Binding-site contacts:
Ligand atom C39 contacts residue TYR591 of chain 1.C at 3.4 Å (hydrophobic).
Ligand atom O40 contacts residue PHE549 of chain 1.C at 3.7 Å.
Ligand atom C03 contacts residue PHE748 of chain 1.C at 3.8 Å (hydrophobic).
Ligand atom C38 contacts residue PHE592 of chain 1.C at 3.8 Å (hydrophobic).
Ligand atom C35 contacts residue PHE524 of chain 1.C at 3.0 Å (hydrophobic).
Ligand atom O42 contacts residue ASN474 of chain 1.C at 2.7 Å (h-bond).
Ligand atom C23 contacts residue TYR591 of chain 1.C at 3.3 Å (hydrophobic).
Ligand atom C24 contacts residue ASN474 of chain 1.C at 3.9 Å.
Ligand atom CL34 contacts residue PHE524 of chain 1.C at 3.6 Å.
Ligand atom C05 contacts residue ASN474 of chain 1.C at 3.8 Å.
Ligand atom C24 contacts residue TYR591 of chain 1.C at 3.3 Å (hydrophobic).
Ligand atom O31 contacts residue TYR553 of chain 1.C at 3.0 Å.
Ligand atom O31 contacts residue GLN550 of chain 1.C at 3.7 Å.
Ligand atom S30 contacts residue TYR553 of chain 1.C at 3.5 Å.
Ligand atom N06 contacts residue ASN474 of chain 1.C at 3.5 Å (h-bond).
Ligand atom CL34 contacts residue ASN528 of chain 1.C at 3.7 Å.
Ligand atom O41 contacts residue THR527 of chain 1.C at 3.1 Å.
Ligand atom N19 contacts residue ASN474 of chain 1.C at 3.6 Å.
Ligand atom C39 contacts residue TYR553 of chain 1.C at 3.6 Å (hydrophobic).
Ligand atom O40 contacts residue TYR553 of chain 1.C at 3.2 Å.
Ligand atom CL34 contacts residue THR527 of chain 1.C at 3.6 Å.
Ligand atom C32 contacts residue TYR553 of chain 1.C at 3.7 Å (hydrophobic).
Ligand atom C04 contacts residue SER470 of chain 1.C at 3.7 Å.
Ligand atom C36 contacts residue PHE524 of chain 1.C at 3.4 Å (hydrophobic).
Ligand atom N29 contacts residue ASN528 of chain 1.C at 3.7 Å.
Ligand atom O28 contacts residue ASP531 of chain 1.C at 3.2 Å (salt-bridge).
Ligand atom CL37 contacts residue PHE524 of chain 1.C at 3.6 Å.
Ligand atom S16 contacts residue LEU523 of chain 1.C at 3.5 Å.
Ligand atom CL37 contacts residue ASN474 of chain 1.C at 3.7 Å.
Ligand atom C38 contacts residue TYR591 of chain 1.C at 3.4 Å (hydrophobic).
Ligand atom O40 contacts residue ASN528 of chain 1.C at 3.2 Å (h-bond).
Ligand atom C03 contacts residue SER470 of chain 1.C at 3.3 Å.
Ligand atom C18 contacts residue ASN474 of chain 1.C at 3.1 Å.
Ligand atom O28 contacts residue GLN550 of chain 1.C at 3.5 Å (h-bond).
Ligand atom C09 contacts residue ASN474 of chain 1.C at 3.1 Å.
Ligand atom C12 contacts residue TYR478 of chain 1.C at 3.9 Å (hydrophobic).
Ligand atom O42 contacts residue ILE744 of chain 1.C at 3.5 Å.
Ligand atom C13 contacts residue THR520 of chain 1.C at 3.6 Å.
Ligand atom C33 contacts residue PHE524 of chain 1.C at 3.5 Å (hydrophobic).
Ligand atom O31 contacts residue PHE549 of chain 1.C at 3.2 Å (h-bond).

Sequence of chain 1.C:
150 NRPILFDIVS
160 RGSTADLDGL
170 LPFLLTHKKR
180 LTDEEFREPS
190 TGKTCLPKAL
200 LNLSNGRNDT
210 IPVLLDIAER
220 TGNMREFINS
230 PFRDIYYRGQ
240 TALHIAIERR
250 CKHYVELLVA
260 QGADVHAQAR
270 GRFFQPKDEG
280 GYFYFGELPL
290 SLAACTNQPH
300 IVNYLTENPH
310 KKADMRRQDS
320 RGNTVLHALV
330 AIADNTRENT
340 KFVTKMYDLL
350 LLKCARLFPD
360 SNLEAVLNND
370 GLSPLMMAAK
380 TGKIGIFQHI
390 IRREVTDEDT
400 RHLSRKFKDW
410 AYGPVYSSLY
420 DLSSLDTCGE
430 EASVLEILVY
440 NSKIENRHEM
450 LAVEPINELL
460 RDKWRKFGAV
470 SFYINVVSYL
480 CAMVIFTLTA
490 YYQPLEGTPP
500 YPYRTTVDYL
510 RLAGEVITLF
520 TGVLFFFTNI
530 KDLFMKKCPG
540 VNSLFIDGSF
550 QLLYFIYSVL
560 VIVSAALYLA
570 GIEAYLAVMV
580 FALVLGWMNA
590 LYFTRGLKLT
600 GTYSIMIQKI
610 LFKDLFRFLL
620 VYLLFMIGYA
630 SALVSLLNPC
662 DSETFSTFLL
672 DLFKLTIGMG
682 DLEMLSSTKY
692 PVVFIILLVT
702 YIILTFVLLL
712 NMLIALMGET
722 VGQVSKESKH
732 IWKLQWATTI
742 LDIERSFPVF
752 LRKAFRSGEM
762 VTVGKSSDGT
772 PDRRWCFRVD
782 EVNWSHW

A small-molecule ligand and the protein it binds are described below.
Small molecule (SMILES): CC(C)C[C@H](NC(=O)c1cc2ccccc2s1)C(=O)N1CCN(C(=O)[C@H](CO)NS(=O)(=O)c2ccc(Cl)cc2Cl)CC1